Sequence of chain 1.J:
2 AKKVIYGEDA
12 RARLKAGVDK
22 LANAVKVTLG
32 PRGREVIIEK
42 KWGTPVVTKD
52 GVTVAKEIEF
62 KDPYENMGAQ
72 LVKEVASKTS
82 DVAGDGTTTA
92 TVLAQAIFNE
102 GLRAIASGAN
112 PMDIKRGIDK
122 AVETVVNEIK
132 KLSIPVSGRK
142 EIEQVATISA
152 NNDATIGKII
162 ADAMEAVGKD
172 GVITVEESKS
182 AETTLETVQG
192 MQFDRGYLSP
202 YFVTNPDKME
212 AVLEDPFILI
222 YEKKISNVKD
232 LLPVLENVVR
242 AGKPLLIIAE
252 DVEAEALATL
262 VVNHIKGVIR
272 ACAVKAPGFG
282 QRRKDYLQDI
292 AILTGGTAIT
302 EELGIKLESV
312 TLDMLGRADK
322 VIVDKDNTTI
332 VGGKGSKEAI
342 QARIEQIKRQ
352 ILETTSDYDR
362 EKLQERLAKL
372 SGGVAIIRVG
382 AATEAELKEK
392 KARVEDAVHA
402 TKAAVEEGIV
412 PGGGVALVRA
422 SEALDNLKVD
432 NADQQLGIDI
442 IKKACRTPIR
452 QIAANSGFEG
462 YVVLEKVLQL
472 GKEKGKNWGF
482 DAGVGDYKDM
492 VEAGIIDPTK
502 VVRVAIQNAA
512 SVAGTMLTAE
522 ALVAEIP

Binding-site contacts:
Ligand atom N3 contacts residue GLY414 of chain 1.J at 3.3 Å.
Ligand atom O3G contacts residue MG1 of chain 1.KA at 2.1 Å.
Ligand atom N1 contacts residue ASP482 of chain 1.J at 3.3 Å (salt-bridge).
Ligand atom PG contacts residue MG1 of chain 1.KA at 3.5 Å.
Ligand atom O2' contacts residue ASP498 of chain 1.J at 2.6 Å (salt-bridge).
Ligand atom O1B contacts residue ASP86 of chain 1.J at 2.8 Å (salt-bridge).
Ligand atom C8 contacts residue ILE149 of chain 1.J at 3.6 Å (hydrophobic).
Ligand atom N3B contacts residue THR89 of chain 1.J at 3.0 Å (h-bond).
Ligand atom C2 contacts residue PHE481 of chain 1.J at 3.6 Å (hydrophobic).
Ligand atom O1B contacts residue MG1 of chain 1.KA at 2.4 Å.
Ligand atom PB contacts residue GLY87 of chain 1.J at 3.5 Å.
Ligand atom O5' contacts residue GLY31 of chain 1.J at 3.5 Å (h-bond).
Ligand atom O2G contacts residue LYS50 of chain 1.J at 3.2 Å (salt-bridge).
Ligand atom O1A contacts residue THR29 of chain 1.J at 3.1 Å (h-bond).
Ligand atom O3G contacts residue ASP86 of chain 1.J at 2.8 Å (salt-bridge).
Ligand atom O1G contacts residue THR88 of chain 1.J at 2.8 Å (h-bond).
Ligand atom N1 contacts residue ALA483 of chain 1.J at 3.2 Å (h-bond).
Ligand atom O2B contacts residue GLY87 of chain 1.J at 3.2 Å.
Ligand atom PG contacts residue ASP86 of chain 1.J at 3.7 Å.
Ligand atom O2G contacts residue ASP51 of chain 1.J at 3.4 Å.
Ligand atom O2A contacts residue MG1 of chain 1.KA at 2.3 Å.
Ligand atom PB contacts residue MG1 of chain 1.KA at 3.6 Å.
Ligand atom O2B contacts residue THR89 of chain 1.J at 3.3 Å (h-bond).
Ligand atom O3A contacts residue LEU30 of chain 1.J at 3.4 Å.
Ligand atom O2G contacts residue THR89 of chain 1.J at 3.5 Å (h-bond).
Ligand atom O3' contacts residue ASP498 of chain 1.J at 3.1 Å (salt-bridge).
Ligand atom C2 contacts residue ALA483 of chain 1.J at 3.5 Å (hydrophobic).
Ligand atom O1B contacts residue GLY87 of chain 1.J at 3.2 Å (h-bond).
Ligand atom PA contacts residue MG1 of chain 1.KA at 3.7 Å.
Ligand atom C6 contacts residue PRO32 of chain 1.J at 3.6 Å (hydrophobic).
Ligand atom O2G contacts residue GLY52 of chain 1.J at 3.2 Å (h-bond).
Ligand atom O2B contacts residue THR90 of chain 1.J at 2.7 Å (h-bond).
Ligand atom C2' contacts residue ASP498 of chain 1.J at 3.4 Å.
Ligand atom C2' contacts residue GLY414 of chain 1.J at 3.6 Å.
Ligand atom O1A contacts residue LYS50 of chain 1.J at 3.0 Å (salt-bridge).
Ligand atom N6 contacts residue ASP482 of chain 1.J at 3.2 Å (salt-bridge).
Ligand atom O1G contacts residue ASP86 of chain 1.J at 3.7 Å.
Ligand atom O2' contacts residue GLY413 of chain 1.J at 3.3 Å.
Ligand atom C3' contacts residue ASP498 of chain 1.J at 3.4 Å.
Ligand atom O2' contacts residue GLY414 of chain 1.J at 2.5 Å (h-bond).

This protein binds this small molecule.
Small molecule (SMILES): Nc1ncnc2c1ncn2[C@@H]1O[C@H](CO[P](=O)(O)O[P](=O)(O)NP(=O)(O)O)[C@@H](O)[C@H]1O